Sequence of chain 29.C:
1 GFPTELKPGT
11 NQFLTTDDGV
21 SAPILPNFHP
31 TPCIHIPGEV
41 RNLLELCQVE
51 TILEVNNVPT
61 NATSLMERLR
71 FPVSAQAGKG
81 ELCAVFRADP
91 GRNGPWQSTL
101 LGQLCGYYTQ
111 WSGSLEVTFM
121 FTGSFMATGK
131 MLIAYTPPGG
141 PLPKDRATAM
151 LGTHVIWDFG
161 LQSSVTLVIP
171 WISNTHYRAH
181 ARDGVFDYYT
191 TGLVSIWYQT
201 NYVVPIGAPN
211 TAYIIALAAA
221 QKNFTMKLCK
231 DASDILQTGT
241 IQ

Sequence of chain 28.A:
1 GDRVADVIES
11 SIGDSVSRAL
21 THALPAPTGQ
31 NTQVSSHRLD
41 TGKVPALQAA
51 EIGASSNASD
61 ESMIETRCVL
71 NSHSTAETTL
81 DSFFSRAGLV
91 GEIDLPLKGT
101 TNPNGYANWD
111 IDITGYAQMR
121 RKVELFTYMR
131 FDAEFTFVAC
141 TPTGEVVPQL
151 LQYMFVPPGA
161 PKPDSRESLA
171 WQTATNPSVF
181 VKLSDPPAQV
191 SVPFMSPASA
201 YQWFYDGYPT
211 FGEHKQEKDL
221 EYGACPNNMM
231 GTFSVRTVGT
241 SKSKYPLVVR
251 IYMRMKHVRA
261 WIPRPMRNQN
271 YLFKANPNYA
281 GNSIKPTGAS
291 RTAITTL

Binding-site contacts:
Ligand atom CBA contacts residue ASN228 of chain 28.A at 3.7 Å.
Ligand atom OAW contacts residue MET195 of chain 28.A at 3.2 Å.
Ligand atom CAL contacts residue PHE155 of chain 28.A at 3.7 Å (hydrophobic).
Ligand atom CAK contacts residue PHE135 of chain 28.A at 3.7 Å (hydrophobic).
Ligand atom CAI contacts residue VAL192 of chain 28.A at 3.8 Å (hydrophobic).
Ligand atom CAI contacts residue PHE135 of chain 28.A at 3.7 Å (hydrophobic).
Ligand atom CAA contacts residue PRO177 of chain 28.A at 3.2 Å (hydrophobic).
Ligand atom CAE contacts residue GLN202 of chain 28.A at 3.4 Å.
Ligand atom CAS contacts residue TRP203 of chain 28.A at 3.4 Å (hydrophobic).
Ligand atom CAE contacts residue ASN228 of chain 28.A at 3.4 Å.
Ligand atom CAJ contacts residue ILE24 of chain 28.C at 3.9 Å (hydrophobic).
Ligand atom CAO contacts residue ILE111 of chain 28.A at 3.8 Å (hydrophobic).
Ligand atom CAR contacts residue TYR201 of chain 28.A at 3.4 Å (hydrophobic).
Ligand atom CAN contacts residue PHE135 of chain 28.A at 3.7 Å (hydrophobic).
Ligand atom CAA contacts residue SER178 of chain 28.A at 3.5 Å.
Ligand atom CBA contacts residue TRP203 of chain 28.A at 3.5 Å (hydrophobic).
Ligand atom CAG contacts residue ASN228 of chain 28.A at 3.2 Å.
Ligand atom CAH contacts residue THR114 of chain 28.A at 3.8 Å.
Ligand atom NBD contacts residue TRP203 of chain 28.A at 3.2 Å.
Ligand atom CAG contacts residue GLN202 of chain 28.A at 3.4 Å.
Ligand atom CAM contacts residue PHE155 of chain 28.A at 3.8 Å (hydrophobic).
Ligand atom CAF contacts residue THR114 of chain 28.A at 3.6 Å.
Ligand atom CAX contacts residue TRP203 of chain 28.A at 3.5 Å (hydrophobic).
Ligand atom NAT contacts residue PHE155 of chain 28.A at 3.9 Å.
Ligand atom OAC contacts residue ASP112 of chain 28.A at 3.7 Å.
Ligand atom OAC contacts residue ILE113 of chain 28.A at 3.3 Å (h-bond).
Ligand atom CAA contacts residue VAL179 of chain 28.A at 3.4 Å (hydrophobic).
Ligand atom CAM contacts residue PRO177 of chain 28.A at 3.7 Å (hydrophobic).
Ligand atom CAA contacts residue TYR153 of chain 28.A at 3.9 Å (hydrophobic).
Ligand atom CAF contacts residue ASP112 of chain 28.A at 3.6 Å.
Ligand atom NBC contacts residue TRP203 of chain 28.A at 3.8 Å.
Ligand atom OAC contacts residue TRP203 of chain 28.A at 3.9 Å.
Ligand atom CAN contacts residue ILE111 of chain 28.A at 3.6 Å (hydrophobic).
Ligand atom NBD contacts residue ASN228 of chain 28.A at 3.9 Å.
Ligand atom CAS contacts residue ASN228 of chain 28.A at 3.8 Å.
Ligand atom CAH contacts residue ASP112 of chain 28.A at 3.4 Å.
Ligand atom CAG contacts residue TRP203 of chain 28.A at 3.7 Å (hydrophobic).
Ligand atom CAD contacts residue PHE137 of chain 28.A at 3.8 Å (hydrophobic).
Ligand atom CAJ contacts residue PHE155 of chain 28.A at 3.7 Å (hydrophobic).
Ligand atom CAS contacts residue TYR201 of chain 28.A at 3.6 Å (hydrophobic).

Sequence of chain 28.C:
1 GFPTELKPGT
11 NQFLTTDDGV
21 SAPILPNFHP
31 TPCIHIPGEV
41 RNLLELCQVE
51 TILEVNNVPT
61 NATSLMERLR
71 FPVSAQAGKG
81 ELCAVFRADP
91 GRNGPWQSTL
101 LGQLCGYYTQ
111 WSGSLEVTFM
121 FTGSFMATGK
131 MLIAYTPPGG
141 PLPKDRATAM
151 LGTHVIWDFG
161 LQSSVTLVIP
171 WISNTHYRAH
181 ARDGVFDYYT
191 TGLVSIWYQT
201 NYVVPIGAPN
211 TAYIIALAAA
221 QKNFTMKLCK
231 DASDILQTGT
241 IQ

A small-molecule ligand and the protein it binds are described below.
Small molecule (SMILES): CCO/N=C/c1ccc(OCC[C@@H](C)CCN2CCN(c3ccncc3)C2=O)cc1